Sequence of chain 1.C:
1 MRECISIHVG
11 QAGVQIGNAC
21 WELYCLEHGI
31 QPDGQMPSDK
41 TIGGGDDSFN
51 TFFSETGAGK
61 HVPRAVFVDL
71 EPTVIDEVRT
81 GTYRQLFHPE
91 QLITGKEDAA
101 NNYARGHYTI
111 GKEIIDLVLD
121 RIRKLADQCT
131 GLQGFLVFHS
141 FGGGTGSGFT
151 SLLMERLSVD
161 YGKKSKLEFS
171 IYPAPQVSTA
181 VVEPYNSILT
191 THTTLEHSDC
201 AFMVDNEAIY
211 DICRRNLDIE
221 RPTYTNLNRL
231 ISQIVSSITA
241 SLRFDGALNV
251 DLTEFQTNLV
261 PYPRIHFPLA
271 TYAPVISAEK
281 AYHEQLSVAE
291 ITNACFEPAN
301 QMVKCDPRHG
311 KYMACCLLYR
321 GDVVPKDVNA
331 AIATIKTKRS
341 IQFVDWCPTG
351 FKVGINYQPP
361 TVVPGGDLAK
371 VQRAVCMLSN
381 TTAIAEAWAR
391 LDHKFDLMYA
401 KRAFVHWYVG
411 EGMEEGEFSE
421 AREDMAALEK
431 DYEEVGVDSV

Sequence of chain 1.D:
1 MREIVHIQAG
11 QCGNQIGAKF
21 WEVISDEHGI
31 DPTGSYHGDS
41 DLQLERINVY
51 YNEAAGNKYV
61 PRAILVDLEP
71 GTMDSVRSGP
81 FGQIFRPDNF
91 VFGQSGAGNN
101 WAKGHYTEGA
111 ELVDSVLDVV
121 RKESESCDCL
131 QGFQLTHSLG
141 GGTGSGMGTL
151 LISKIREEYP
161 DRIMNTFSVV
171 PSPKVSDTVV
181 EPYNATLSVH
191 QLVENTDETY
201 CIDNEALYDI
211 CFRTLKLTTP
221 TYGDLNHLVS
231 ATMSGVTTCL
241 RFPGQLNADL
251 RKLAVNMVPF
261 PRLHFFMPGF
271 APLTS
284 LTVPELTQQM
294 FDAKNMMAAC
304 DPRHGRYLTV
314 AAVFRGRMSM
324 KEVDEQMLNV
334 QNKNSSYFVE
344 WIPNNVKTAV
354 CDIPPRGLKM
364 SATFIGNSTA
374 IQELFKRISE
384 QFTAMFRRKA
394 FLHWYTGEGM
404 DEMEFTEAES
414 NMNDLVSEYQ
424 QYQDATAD

A protein and the small-molecule ligand that binds it are described below.
Small molecule (SMILES): COc1cccc(-c2cc(NCc3ccc4[nH]ccc4c3)nc(N)n2)c1

Binding-site contacts:
Ligand atom N24 contacts residue LEU253 of chain 1.D at 3.5 Å.
Ligand atom N25 contacts residue GLU198 of chain 1.D at 3.1 Å (salt-bridge).
Ligand atom C26 contacts residue LEU250 of chain 1.D at 3.6 Å (hydrophobic).
Ligand atom C18 contacts residue THR179 of chain 1.C at 3.2 Å.
Ligand atom N24 contacts residue GLU198 of chain 1.D at 3.1 Å (salt-bridge).
Ligand atom C12 contacts residue CYS239 of chain 1.D at 3.5 Å (hydrophobic).
Ligand atom C16 contacts residue LEU253 of chain 1.D at 3.4 Å (hydrophobic).
Ligand atom C01 contacts residue PHE167 of chain 1.D at 3.7 Å (hydrophobic).
Ligand atom C01 contacts residue ASN165 of chain 1.D at 3.2 Å.
Ligand atom N25 contacts residue TYR200 of chain 1.D at 2.8 Å (h-bond).
Ligand atom N24 contacts residue MET257 of chain 1.D at 3.6 Å.
Ligand atom C09 contacts residue VAL236 of chain 1.D at 3.1 Å (hydrophobic).
Ligand atom C01 contacts residue TYR200 of chain 1.D at 3.5 Å (hydrophobic).
Ligand atom C10 contacts residue ILE368 of chain 1.D at 3.4 Å (hydrophobic).
Ligand atom C18 contacts residue LEU246 of chain 1.D at 3.5 Å (hydrophobic).
Ligand atom C04 contacts residue LEU250 of chain 1.D at 3.6 Å (hydrophobic).
Ligand atom C20 contacts residue LEU253 of chain 1.D at 3.5 Å (hydrophobic).
Ligand atom O02 contacts residue ASN165 of chain 1.D at 3.6 Å (h-bond).
Ligand atom C04 contacts residue TYR50 of chain 1.D at 3.6 Å (hydrophobic).
Ligand atom C26 contacts residue TYR200 of chain 1.D at 3.4 Å (hydrophobic).
Ligand atom C08 contacts residue LEU253 of chain 1.D at 3.7 Å (hydrophobic).
Ligand atom N11 contacts residue ILE368 of chain 1.D at 3.4 Å.
Ligand atom C23 contacts residue LEU253 of chain 1.D at 3.6 Å (hydrophobic).
Ligand atom C05 contacts residue LEU240 of chain 1.D at 3.2 Å (hydrophobic).
Ligand atom C13 contacts residue ALA314 of chain 1.D at 3.5 Å (hydrophobic).
Ligand atom C06 contacts residue VAL236 of chain 1.D at 3.3 Å (hydrophobic).
Ligand atom C07 contacts residue TYR200 of chain 1.D at 3.6 Å (hydrophobic).
Ligand atom C19 contacts residue LEU246 of chain 1.D at 3.3 Å (hydrophobic).
Ligand atom C23 contacts residue TYR200 of chain 1.D at 3.2 Å (hydrophobic).
Ligand atom C12 contacts residue ALA314 of chain 1.D at 3.6 Å (hydrophobic).
Ligand atom C12 contacts residue VAL316 of chain 1.D at 3.6 Å (hydrophobic).
Ligand atom N11 contacts residue CYS239 of chain 1.D at 3.2 Å (h-bond).
Ligand atom N17 contacts residue ASN256 of chain 1.D at 3.6 Å.
Ligand atom C08 contacts residue TYR200 of chain 1.D at 3.1 Å (hydrophobic).
Ligand atom C03 contacts residue LEU250 of chain 1.D at 3.4 Å (hydrophobic).
Ligand atom C07 contacts residue VAL236 of chain 1.D at 3.7 Å (hydrophobic).
Ligand atom C23 contacts residue GLU198 of chain 1.D at 3.5 Å.
Ligand atom C14 contacts residue ALA314 of chain 1.D at 3.2 Å (hydrophobic).
Ligand atom N22 contacts residue ILE368 of chain 1.D at 3.7 Å.
Ligand atom C05 contacts residue THR237 of chain 1.D at 3.7 Å.